Binding-site contacts:
Ligand atom C04 contacts residue GLU26 of chain 1.M at 3.2 Å.
Ligand atom O27 contacts residue ALA45 of chain 1.L at 3.8 Å.
Ligand atom O24 contacts residue GLN51 of chain 1.L at 3.4 Å (h-bond).
Ligand atom C17 contacts residue LEU48 of chain 1.L at 4.0 Å (hydrophobic).
Ligand atom C15 contacts residue TRP90 of chain 1.M at 3.4 Å (hydrophobic).
Ligand atom CL1 contacts residue TRP90 of chain 1.M at 3.8 Å.
Ligand atom C04 contacts residue SER52 of chain 1.L at 3.5 Å.
Ligand atom C05 contacts residue GLU26 of chain 1.M at 3.8 Å.
Ligand atom N11 contacts residue ILE28 of chain 1.M at 3.6 Å.
Ligand atom C17 contacts residue TRP90 of chain 1.M at 4.0 Å (hydrophobic).
Ligand atom C06 contacts residue LEU48 of chain 1.L at 4.0 Å (hydrophobic).
Ligand atom C01 contacts residue LEU48 of chain 1.L at 4.0 Å (hydrophobic).
Ligand atom C18 contacts residue LEU48 of chain 1.L at 3.9 Å (hydrophobic).
Ligand atom C01 contacts residue PHE49 of chain 1.L at 4.0 Å (hydrophobic).
Ligand atom C02 contacts residue GLU26 of chain 1.M at 3.9 Å.
Ligand atom C26 contacts residue PHE49 of chain 1.L at 3.7 Å (hydrophobic).
Ligand atom C26 contacts residue ALA45 of chain 1.L at 4.0 Å (hydrophobic).
Ligand atom O27 contacts residue PHE49 of chain 1.L at 3.8 Å.
Ligand atom C16 contacts residue TRP90 of chain 1.M at 3.8 Å (hydrophobic).
Ligand atom C19 contacts residue VAL92 of chain 1.M at 3.8 Å (hydrophobic).
Ligand atom C07 contacts residue GLU26 of chain 1.M at 4.1 Å.
Ligand atom O25 contacts residue PHE49 of chain 1.L at 3.2 Å.
Ligand atom C03 contacts residue SER52 of chain 1.L at 3.4 Å.
Ligand atom C02 contacts residue PHE49 of chain 1.L at 3.6 Å (hydrophobic).
Ligand atom C02 contacts residue LEU48 of chain 1.L at 4.0 Å (hydrophobic).
Ligand atom C03 contacts residue GLU26 of chain 1.M at 3.4 Å.
Ligand atom F22 contacts residue ILE44 of chain 1.L at 3.5 Å.
Ligand atom F22 contacts residue THR79 of chain 1.L at 4.0 Å.
Ligand atom C26 contacts residue LEU23 of chain 1.M at 3.8 Å (hydrophobic).
Ligand atom C21 contacts residue TYR82 of chain 1.L at 4.0 Å (hydrophobic).
Ligand atom C18 contacts residue ALA62 of chain 1.M at 3.9 Å (hydrophobic).
Ligand atom CL1 contacts residue HIS60 of chain 1.M at 4.0 Å.
Ligand atom C01 contacts residue LEU23 of chain 1.M at 4.1 Å (hydrophobic).
Ligand atom O27 contacts residue LEU23 of chain 1.M at 3.2 Å.
Ligand atom N12 contacts residue ILE28 of chain 1.M at 3.8 Å.
Ligand atom O27 contacts residue LEU48 of chain 1.L at 4.0 Å.
Ligand atom C19 contacts residue LEU48 of chain 1.L at 4.0 Å (hydrophobic).
Ligand atom F22 contacts residue VAL92 of chain 1.M at 3.2 Å.
Ligand atom C06 contacts residue ILE28 of chain 1.M at 3.6 Å (hydrophobic).
Ligand atom C21 contacts residue TRP90 of chain 1.M at 4.0 Å (hydrophobic).

The protein below binds the small molecule below.
Small molecule (SMILES): O=C(NCc1ccc2c(c1)OCO2)c1nnc(Cc2ccc(F)cc2Cl)o1

Sequence of chain 1.M:
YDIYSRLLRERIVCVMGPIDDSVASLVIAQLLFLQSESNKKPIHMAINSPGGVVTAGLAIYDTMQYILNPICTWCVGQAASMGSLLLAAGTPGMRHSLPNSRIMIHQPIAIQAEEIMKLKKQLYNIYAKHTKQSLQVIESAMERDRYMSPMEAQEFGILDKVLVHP

Sequence of chain 1.L:
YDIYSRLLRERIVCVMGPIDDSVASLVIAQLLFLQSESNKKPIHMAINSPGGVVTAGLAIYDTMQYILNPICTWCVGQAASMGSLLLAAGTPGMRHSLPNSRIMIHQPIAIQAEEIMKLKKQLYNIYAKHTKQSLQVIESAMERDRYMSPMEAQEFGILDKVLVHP